Binding-site contacts:
Ligand atom C2 contacts residue ASN244 of chain 1.A at 2.4 Å.
Ligand atom O7 contacts residue ASP239 of chain 1.A at 3.9 Å.
Ligand atom N2 contacts residue ASN244 of chain 1.A at 2.9 Å (h-bond).
Ligand atom C8 contacts residue ASN244 of chain 1.A at 4.4 Å.
Ligand atom O7 contacts residue LEU240 of chain 1.A at 3.7 Å.
Ligand atom C5 contacts residue ASN244 of chain 1.A at 3.7 Å.
Ligand atom O7 contacts residue ASN244 of chain 1.A at 4.0 Å.
Ligand atom C1 contacts residue ASN244 of chain 1.A at 1.4 Å.
Ligand atom O7 contacts residue LYS243 of chain 1.A at 4.4 Å.
Ligand atom O7 contacts residue LYS165 of chain 1.A at 4.3 Å.
Ligand atom C7 contacts residue ASN244 of chain 1.A at 3.5 Å.
Ligand atom C3 contacts residue ASN244 of chain 1.A at 3.8 Å.
Ligand atom C7 contacts residue LEU240 of chain 1.A at 4.0 Å (hydrophobic).
Ligand atom C7 contacts residue LYS165 of chain 1.A at 4.0 Å.
Ligand atom C8 contacts residue LEU240 of chain 1.A at 4.3 Å (hydrophobic).
Ligand atom C8 contacts residue LYS165 of chain 1.A at 2.7 Å.
Ligand atom C4 contacts residue ASN244 of chain 1.A at 4.2 Å.
Ligand atom O5 contacts residue ASN244 of chain 1.A at 2.4 Å (h-bond).

Sequence of chain 1.A:
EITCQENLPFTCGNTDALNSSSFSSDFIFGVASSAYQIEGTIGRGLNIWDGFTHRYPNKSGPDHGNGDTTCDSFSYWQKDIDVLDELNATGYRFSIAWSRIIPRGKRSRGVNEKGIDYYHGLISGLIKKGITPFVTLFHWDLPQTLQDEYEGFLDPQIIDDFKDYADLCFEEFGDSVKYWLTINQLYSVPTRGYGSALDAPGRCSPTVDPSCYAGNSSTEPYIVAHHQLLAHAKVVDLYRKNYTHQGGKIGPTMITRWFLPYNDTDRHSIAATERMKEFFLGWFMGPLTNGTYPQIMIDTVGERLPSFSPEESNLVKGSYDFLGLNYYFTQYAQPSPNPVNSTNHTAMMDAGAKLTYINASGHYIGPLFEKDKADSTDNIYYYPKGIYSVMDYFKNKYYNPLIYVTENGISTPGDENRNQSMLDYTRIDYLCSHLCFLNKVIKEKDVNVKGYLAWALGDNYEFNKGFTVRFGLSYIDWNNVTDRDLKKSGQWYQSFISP

The small molecule below binds the protein below.
Small molecule (SMILES): CC(=O)N[C@@H]1[C@@H](O)[C@H](O)[C@@H](CO)O[C@H]1O